Sequence of chain 4.B:
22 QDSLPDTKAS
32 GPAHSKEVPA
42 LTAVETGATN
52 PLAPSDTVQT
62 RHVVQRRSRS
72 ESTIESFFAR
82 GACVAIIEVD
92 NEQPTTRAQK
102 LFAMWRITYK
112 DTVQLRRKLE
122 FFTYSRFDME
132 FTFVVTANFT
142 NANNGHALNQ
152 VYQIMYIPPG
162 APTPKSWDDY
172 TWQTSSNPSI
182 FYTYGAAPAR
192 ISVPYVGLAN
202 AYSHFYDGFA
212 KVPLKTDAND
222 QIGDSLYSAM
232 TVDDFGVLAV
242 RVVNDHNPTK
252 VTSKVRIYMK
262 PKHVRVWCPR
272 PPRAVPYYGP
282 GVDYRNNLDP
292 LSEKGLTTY

Sequence of chain 4.D:
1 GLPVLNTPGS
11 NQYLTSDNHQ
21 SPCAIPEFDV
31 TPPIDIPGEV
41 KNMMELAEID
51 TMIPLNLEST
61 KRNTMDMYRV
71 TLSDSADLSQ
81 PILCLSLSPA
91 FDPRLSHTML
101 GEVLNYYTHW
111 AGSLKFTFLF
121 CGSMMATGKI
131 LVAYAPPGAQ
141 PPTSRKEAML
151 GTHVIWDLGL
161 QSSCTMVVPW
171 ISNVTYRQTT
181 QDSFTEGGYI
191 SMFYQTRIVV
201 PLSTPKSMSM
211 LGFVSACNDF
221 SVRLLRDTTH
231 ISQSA

Binding-site contacts:
Ligand atom C20 contacts residue PHE236 of chain 4.B at 3.4 Å (hydrophobic).
Ligand atom C1 contacts residue ILE155 of chain 4.B at 3.8 Å (hydrophobic).
Ligand atom O15 contacts residue MET130 of chain 4.B at 3.8 Å.
Ligand atom O24 contacts residue TYR110 of chain 4.B at 3.3 Å.
Ligand atom C22 contacts residue TYR110 of chain 4.B at 3.3 Å (hydrophobic).
Ligand atom C4 contacts residue ALA24 of chain 4.D at 3.9 Å (hydrophobic).
Ligand atom O24 contacts residue THR109 of chain 4.B at 3.6 Å.
Ligand atom C10 contacts residue PHE132 of chain 4.B at 3.7 Å (hydrophobic).
Ligand atom C10 contacts residue ILE108 of chain 4.B at 3.5 Å (hydrophobic).
Ligand atom N4 contacts residue ILE192 of chain 4.B at 3.6 Å.
Ligand atom C18 contacts residue TYR110 of chain 4.B at 3.8 Å (hydrophobic).
Ligand atom C9 contacts residue VAL194 of chain 4.B at 3.8 Å (hydrophobic).
Ligand atom C25 contacts residue THR109 of chain 4.B at 3.2 Å.
Ligand atom O23 contacts residue TYR110 of chain 4.B at 3.5 Å.
Ligand atom C19 contacts residue TYR110 of chain 4.B at 3.8 Å (hydrophobic).
Ligand atom C12 contacts residue PHE236 of chain 4.B at 3.7 Å (hydrophobic).
Ligand atom N4 contacts residue LEU239 of chain 4.B at 3.6 Å.
Ligand atom C13 contacts residue ILE108 of chain 4.B at 3.6 Å (hydrophobic).
Ligand atom C19 contacts residue PHE236 of chain 4.B at 3.6 Å (hydrophobic).
Ligand atom C4 contacts residue TYR157 of chain 4.B at 3.5 Å (hydrophobic).
Ligand atom N6 contacts residue VAL194 of chain 4.B at 3.6 Å.
Ligand atom C8 contacts residue TYR157 of chain 4.B at 3.4 Å (hydrophobic).
Ligand atom C13 contacts residue PHE236 of chain 4.B at 3.8 Å (hydrophobic).
Ligand atom C21 contacts residue TYR203 of chain 4.B at 3.7 Å (hydrophobic).
Ligand atom C11 contacts residue PHE132 of chain 4.B at 3.5 Å (hydrophobic).
Ligand atom C8 contacts residue VAL194 of chain 4.B at 3.8 Å (hydrophobic).
Ligand atom C7 contacts residue TYR157 of chain 4.B at 3.5 Å (hydrophobic).
Ligand atom C16 contacts residue MET130 of chain 4.B at 3.8 Å (hydrophobic).
Ligand atom C1 contacts residue ILE181 of chain 4.B at 3.5 Å (hydrophobic).
Ligand atom C7 contacts residue VAL194 of chain 4.B at 3.6 Å (hydrophobic).
Ligand atom O23 contacts residue PHE236 of chain 4.B at 3.3 Å.
Ligand atom C3 contacts residue TYR157 of chain 4.B at 3.4 Å (hydrophobic).
Ligand atom N3 contacts residue ILE192 of chain 4.B at 3.7 Å.
Ligand atom C3 contacts residue PRO179 of chain 4.B at 3.6 Å (hydrophobic).
Ligand atom N3 contacts residue LEU239 of chain 4.B at 3.8 Å.
Ligand atom C22 contacts residue PHE236 of chain 4.B at 3.3 Å (hydrophobic).
Ligand atom C3 contacts residue ALA24 of chain 4.D at 3.6 Å (hydrophobic).
Ligand atom O24 contacts residue PHE236 of chain 4.B at 3.9 Å.
Ligand atom C17 contacts residue MET130 of chain 4.B at 3.7 Å (hydrophobic).
Ligand atom C7 contacts residue ILE25 of chain 4.D at 3.8 Å (hydrophobic).

This protein binds this small molecule.
Small molecule (SMILES): CCOC(=O)c1ccc(OCCCC2CCN(c3ccc(C)nn3)CC2)cc1

Sequence of chain 5.D:
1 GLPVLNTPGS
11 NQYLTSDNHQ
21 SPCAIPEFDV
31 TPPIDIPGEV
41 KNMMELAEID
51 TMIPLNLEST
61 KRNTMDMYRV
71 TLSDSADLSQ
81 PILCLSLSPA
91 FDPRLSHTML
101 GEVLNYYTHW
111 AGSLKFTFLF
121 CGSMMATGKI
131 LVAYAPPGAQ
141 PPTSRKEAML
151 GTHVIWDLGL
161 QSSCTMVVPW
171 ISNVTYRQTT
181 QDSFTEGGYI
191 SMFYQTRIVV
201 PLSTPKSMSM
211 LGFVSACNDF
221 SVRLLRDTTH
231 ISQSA